Sequence of chain 1.G:
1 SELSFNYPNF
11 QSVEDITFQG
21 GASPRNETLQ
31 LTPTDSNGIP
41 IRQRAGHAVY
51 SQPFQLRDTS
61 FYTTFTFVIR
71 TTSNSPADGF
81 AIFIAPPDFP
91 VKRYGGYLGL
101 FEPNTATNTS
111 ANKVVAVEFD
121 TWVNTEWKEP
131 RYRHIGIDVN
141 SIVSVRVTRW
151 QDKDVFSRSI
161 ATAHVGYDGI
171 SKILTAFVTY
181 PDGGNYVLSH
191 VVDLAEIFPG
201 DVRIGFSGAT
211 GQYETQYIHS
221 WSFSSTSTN

Sequence of chain 1.H:
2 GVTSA

This protein binds this small molecule.
Small molecule (SMILES): CC(=O)N[C@@H]1[C@@H](O)[C@@H](O)[C@@H](CO)O[C@@H]1O

Binding-site contacts:
Ligand atom O6 contacts residue THR4 of chain 1.H at 3.9 Å.
Ligand atom O7 contacts residue SER5 of chain 1.H at 3.6 Å (h-bond).
Ligand atom O7 contacts residue GLY95 of chain 1.G at 3.6 Å.
Ligand atom O5 contacts residue THR4 of chain 1.H at 2.2 Å (h-bond).
Ligand atom C1 contacts residue THR4 of chain 1.H at 1.3 Å.
Ligand atom C5 contacts residue TRP122 of chain 1.G at 3.8 Å (hydrophobic).
Ligand atom O3 contacts residue GLY96 of chain 1.G at 2.9 Å (h-bond).
Ligand atom C3 contacts residue TRP122 of chain 1.G at 3.4 Å (hydrophobic).
Ligand atom C4 contacts residue ASP78 of chain 1.G at 3.4 Å.
Ligand atom C7 contacts residue GLY96 of chain 1.G at 3.7 Å.
Ligand atom C2 contacts residue SER5 of chain 1.H at 3.7 Å.
Ligand atom O7 contacts residue GLY96 of chain 1.G at 3.1 Å (h-bond).
Ligand atom N2 contacts residue ASN124 of chain 1.G at 3.3 Å (h-bond).
Ligand atom O3 contacts residue GLY95 of chain 1.G at 3.7 Å.
Ligand atom C8 contacts residue SER5 of chain 1.H at 3.7 Å.
Ligand atom C3 contacts residue THR4 of chain 1.H at 3.0 Å.
Ligand atom C5 contacts residue THR4 of chain 1.H at 2.8 Å.
Ligand atom O3 contacts residue TRP122 of chain 1.G at 3.6 Å.
Ligand atom C7 contacts residue ASN124 of chain 1.G at 3.8 Å.
Ligand atom C7 contacts residue GLU126 of chain 1.G at 3.8 Å.
Ligand atom O4 contacts residue ASP78 of chain 1.G at 2.6 Å (salt-bridge).
Ligand atom O3 contacts residue ASP78 of chain 1.G at 2.5 Å (salt-bridge).
Ligand atom C4 contacts residue THR4 of chain 1.H at 3.5 Å.
Ligand atom N2 contacts residue THR4 of chain 1.H at 2.8 Å (h-bond).
Ligand atom C4 contacts residue TRP122 of chain 1.G at 3.9 Å (hydrophobic).
Ligand atom O3 contacts residue ASN124 of chain 1.G at 2.8 Å (h-bond).
Ligand atom C1 contacts residue SER5 of chain 1.H at 3.3 Å.
Ligand atom C8 contacts residue GLU126 of chain 1.G at 3.3 Å.
Ligand atom C7 contacts residue SER5 of chain 1.H at 3.4 Å.
Ligand atom C3 contacts residue ASN124 of chain 1.G at 3.4 Å.
Ligand atom O4 contacts residue GLY95 of chain 1.G at 3.8 Å.
Ligand atom C3 contacts residue ASP78 of chain 1.G at 3.5 Å.
Ligand atom O7 contacts residue TYR97 of chain 1.G at 3.9 Å.
Ligand atom C6 contacts residue GLN212 of chain 1.G at 3.9 Å.
Ligand atom C2 contacts residue THR4 of chain 1.H at 2.4 Å.
Ligand atom O6 contacts residue GLN212 of chain 1.G at 3.5 Å (h-bond).
Ligand atom O4 contacts residue GLY211 of chain 1.G at 3.4 Å.
Ligand atom C8 contacts residue ASN124 of chain 1.G at 3.8 Å.
Ligand atom N2 contacts residue GLU126 of chain 1.G at 3.3 Å (salt-bridge).
Ligand atom N2 contacts residue SER5 of chain 1.H at 3.5 Å (h-bond).